Sequence of chain 1.A:
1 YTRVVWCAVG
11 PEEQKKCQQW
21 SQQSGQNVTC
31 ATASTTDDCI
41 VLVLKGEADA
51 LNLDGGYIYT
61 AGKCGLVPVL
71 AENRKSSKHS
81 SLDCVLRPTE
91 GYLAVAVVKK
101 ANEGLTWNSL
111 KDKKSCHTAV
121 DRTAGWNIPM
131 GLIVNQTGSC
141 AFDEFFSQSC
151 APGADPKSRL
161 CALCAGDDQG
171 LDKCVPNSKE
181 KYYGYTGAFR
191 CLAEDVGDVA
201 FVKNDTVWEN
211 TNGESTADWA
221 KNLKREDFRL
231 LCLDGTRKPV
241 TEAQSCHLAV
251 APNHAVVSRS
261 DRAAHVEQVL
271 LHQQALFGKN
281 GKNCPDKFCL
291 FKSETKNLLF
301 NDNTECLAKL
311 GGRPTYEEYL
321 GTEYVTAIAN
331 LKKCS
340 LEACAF

Binding-site contacts:
Ligand atom C3 contacts residue LEU320 of chain 1.A at 4.5 Å (hydrophobic).
Ligand atom O2 contacts residue TYR319 of chain 1.A at 4.1 Å.
Ligand atom C5 contacts residue GLU318 of chain 1.A at 3.7 Å.
Ligand atom C2 contacts residue LEU320 of chain 1.A at 4.0 Å (hydrophobic).
Ligand atom C5 contacts residue THR322 of chain 1.A at 3.9 Å.
Ligand atom C3 contacts residue GLY321 of chain 1.A at 3.7 Å.
Ligand atom C4 contacts residue TYR319 of chain 1.A at 3.5 Å (hydrophobic).
Ligand atom O4 contacts residue TYR319 of chain 1.A at 2.5 Å (h-bond).
Ligand atom O4 contacts residue LEU320 of chain 1.A at 4.5 Å.
Ligand atom C4 contacts residue THR322 of chain 1.A at 4.4 Å.
Ligand atom O2 contacts residue THR322 of chain 1.A at 3.4 Å (h-bond).
Ligand atom O2 contacts residue LEU320 of chain 1.A at 2.7 Å (h-bond).
Ligand atom O6 contacts residue GLU317 of chain 1.A at 4.4 Å.
Ligand atom C2 contacts residue THR322 of chain 1.A at 3.8 Å.
Ligand atom O2 contacts residue GLU323 of chain 1.A at 2.9 Å (salt-bridge).
Ligand atom C4 contacts residue GLY321 of chain 1.A at 3.6 Å.
Ligand atom C6 contacts residue GLU318 of chain 1.A at 3.6 Å.
Ligand atom C2 contacts residue GLY321 of chain 1.A at 4.4 Å.
Ligand atom O4 contacts residue PRO252 of chain 1.A at 4.1 Å.
Ligand atom O1 contacts residue MAN5 of chain 1.B at 3.4 Å (h-bond).
Ligand atom C6 contacts residue GLY321 of chain 1.A at 4.3 Å.
Ligand atom C5 contacts residue GLY321 of chain 1.A at 3.6 Å.
Ligand atom C3 contacts residue THR322 of chain 1.A at 3.9 Å.
Ligand atom O4 contacts residue GLY321 of chain 1.A at 3.1 Å.
Ligand atom O4 contacts residue GLU318 of chain 1.A at 4.3 Å.
Ligand atom C1 contacts residue GLY321 of chain 1.A at 4.3 Å.
Ligand atom O6 contacts residue GLY321 of chain 1.A at 4.1 Å.
Ligand atom O6 contacts residue TYR319 of chain 1.A at 3.4 Å.
Ligand atom O2 contacts residue GLY321 of chain 1.A at 3.3 Å.
Ligand atom C3 contacts residue TYR319 of chain 1.A at 4.0 Å (hydrophobic).
Ligand atom O1 contacts residue THR322 of chain 1.A at 3.8 Å.
Ligand atom C6 contacts residue TYR319 of chain 1.A at 4.1 Å (hydrophobic).
Ligand atom C1 contacts residue THR322 of chain 1.A at 3.6 Å.
Ligand atom O6 contacts residue GLU318 of chain 1.A at 2.6 Å (salt-bridge).
Ligand atom O5 contacts residue THR322 of chain 1.A at 4.2 Å.
Ligand atom C5 contacts residue TYR319 of chain 1.A at 3.6 Å (hydrophobic).
Ligand atom C2 contacts residue GLU323 of chain 1.A at 4.2 Å.
Ligand atom C3 contacts residue PRO252 of chain 1.A at 4.4 Å (hydrophobic).

This protein binds this small molecule.
Small molecule (SMILES): OC[C@H]1O[C@H](O[C@H]2[C@H](O)[C@@H](O)[C@H](O)O[C@@H]2CO)[C@H](O)[C@@H](O)[C@@H]1O